Binding-site contacts:
Ligand atom C2 contacts residue ASN61 of chain 1.F at 2.4 Å.
Ligand atom C7 contacts residue ASN61 of chain 1.F at 3.4 Å.
Ligand atom N2 contacts residue ASN61 of chain 1.F at 2.8 Å (h-bond).
Ligand atom O5 contacts residue ARG44 of chain 1.F at 3.7 Å.
Ligand atom O7 contacts residue VAL45 of chain 1.F at 3.7 Å.
Ligand atom O5 contacts residue VAL45 of chain 1.F at 3.8 Å.
Ligand atom C6 contacts residue SO41 of chain 1.NA at 3.2 Å.
Ligand atom C2 contacts residue ARG44 of chain 1.F at 4.4 Å.
Ligand atom C5 contacts residue ARG44 of chain 1.F at 4.0 Å.
Ligand atom O5 contacts residue ASN61 of chain 1.F at 2.3 Å (h-bond).
Ligand atom C4 contacts residue ASN61 of chain 1.F at 4.2 Å.
Ligand atom C2 contacts residue VAL45 of chain 1.F at 4.0 Å (hydrophobic).
Ligand atom C8 contacts residue ASN61 of chain 1.F at 4.2 Å.
Ligand atom C1 contacts residue VAL45 of chain 1.F at 3.7 Å (hydrophobic).
Ligand atom C5 contacts residue ASN61 of chain 1.F at 3.6 Å.
Ligand atom O7 contacts residue ASN61 of chain 1.F at 3.7 Å.
Ligand atom C1 contacts residue ASN61 of chain 1.F at 1.4 Å.
Ligand atom C3 contacts residue ASN61 of chain 1.F at 3.8 Å.
Ligand atom C7 contacts residue VAL45 of chain 1.F at 4.2 Å (hydrophobic).
Ligand atom C4 contacts residue ARG44 of chain 1.F at 3.9 Å.
Ligand atom C6 contacts residue VAL45 of chain 1.F at 4.3 Å (hydrophobic).
Ligand atom N2 contacts residue VAL45 of chain 1.F at 4.4 Å.
Ligand atom O6 contacts residue SO41 of chain 1.NA at 2.7 Å (h-bond).
Ligand atom O6 contacts residue VAL45 of chain 1.F at 4.0 Å.
Ligand atom C6 contacts residue ARG44 of chain 1.F at 3.6 Å.

Sequence of chain 1.F:
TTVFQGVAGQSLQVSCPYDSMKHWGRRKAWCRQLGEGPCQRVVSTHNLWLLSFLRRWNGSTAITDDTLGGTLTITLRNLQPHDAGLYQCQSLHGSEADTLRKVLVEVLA

The small molecule below binds the protein below.
Small molecule (SMILES): CC(=O)N[C@@H]1[C@@H](O)[C@H](O)[C@@H](CO)O[C@H]1O